Sequence of chain 1.J:
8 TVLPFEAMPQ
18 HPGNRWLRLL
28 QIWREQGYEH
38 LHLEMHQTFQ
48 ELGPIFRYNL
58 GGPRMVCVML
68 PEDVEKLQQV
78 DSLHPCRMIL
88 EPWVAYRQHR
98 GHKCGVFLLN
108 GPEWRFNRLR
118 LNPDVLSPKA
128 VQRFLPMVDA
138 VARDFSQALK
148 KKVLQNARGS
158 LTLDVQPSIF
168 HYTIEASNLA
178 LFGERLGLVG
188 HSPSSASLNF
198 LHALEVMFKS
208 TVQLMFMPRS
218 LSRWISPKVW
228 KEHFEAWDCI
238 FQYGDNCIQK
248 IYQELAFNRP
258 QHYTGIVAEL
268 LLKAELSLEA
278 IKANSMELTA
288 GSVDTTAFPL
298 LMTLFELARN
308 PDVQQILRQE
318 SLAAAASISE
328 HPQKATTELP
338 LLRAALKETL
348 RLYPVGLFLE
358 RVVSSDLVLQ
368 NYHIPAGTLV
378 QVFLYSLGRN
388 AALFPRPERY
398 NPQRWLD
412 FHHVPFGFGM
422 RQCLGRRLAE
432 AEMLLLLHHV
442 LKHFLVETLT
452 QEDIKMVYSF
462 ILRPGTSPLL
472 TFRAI

The protein below binds the small molecule below.
Small molecule (SMILES): N#Cc1ccc([C@H]2CCCc3cncn32)cc1

Binding-site contacts:
Ligand atom C16 contacts residue GLU284 of chain 1.J at 3.8 Å.
Ligand atom C05 contacts residue GLY288 of chain 1.J at 3.8 Å.
Ligand atom C02 contacts residue THR292 of chain 1.J at 3.8 Å.
Ligand atom C14 contacts residue TRP90 of chain 1.J at 3.6 Å (hydrophobic).
Ligand atom C07 contacts residue PHE104 of chain 1.J at 4.1 Å (hydrophobic).
Ligand atom N17 contacts residue ARG94 of chain 1.J at 3.6 Å.
Ligand atom N04 contacts residue THR292 of chain 1.J at 3.5 Å.
Ligand atom C09 contacts residue THR292 of chain 1.J at 4.2 Å.
Ligand atom C16 contacts residue ALA287 of chain 1.J at 4.2 Å (hydrophobic).
Ligand atom N17 contacts residue TRP90 of chain 1.J at 4.0 Å.
Ligand atom C07 contacts residue HEM1 of chain 1.EA at 3.0 Å.
Ligand atom C11 contacts residue GLY288 of chain 1.J at 3.4 Å.
Ligand atom C05 contacts residue THR292 of chain 1.J at 4.0 Å.
Ligand atom C02 contacts residue ILE462 of chain 1.J at 3.7 Å (hydrophobic).
Ligand atom C13 contacts residue TRP90 of chain 1.J at 3.4 Å (hydrophobic).
Ligand atom C02 contacts residue PHE205 of chain 1.J at 3.8 Å (hydrophobic).
Ligand atom C14 contacts residue GLY288 of chain 1.J at 4.1 Å.
Ligand atom C13 contacts residue GLY288 of chain 1.J at 4.0 Å.
Ligand atom C14 contacts residue PHE104 of chain 1.J at 4.1 Å (hydrophobic).
Ligand atom C16 contacts residue TRP234 of chain 1.J at 3.9 Å (hydrophobic).
Ligand atom C11 contacts residue TRP90 of chain 1.J at 4.0 Å (hydrophobic).
Ligand atom C05 contacts residue HEM1 of chain 1.EA at 3.2 Å.
Ligand atom C10 contacts residue GLY288 of chain 1.J at 3.5 Å.
Ligand atom N17 contacts residue GLU284 of chain 1.J at 3.6 Å.
Ligand atom C12 contacts residue ALA287 of chain 1.J at 3.8 Å (hydrophobic).
Ligand atom C12 contacts residue TRP90 of chain 1.J at 3.8 Å (hydrophobic).
Ligand atom C08 contacts residue THR292 of chain 1.J at 3.8 Å.
Ligand atom C11 contacts residue ALA287 of chain 1.J at 3.8 Å (hydrophobic).
Ligand atom C15 contacts residue GLY288 of chain 1.J at 3.9 Å.
Ligand atom C03 contacts residue GLY288 of chain 1.J at 4.0 Å.
Ligand atom C03 contacts residue THR292 of chain 1.J at 3.7 Å.
Ligand atom C12 contacts residue GLY288 of chain 1.J at 3.6 Å.
Ligand atom N17 contacts residue TRP234 of chain 1.J at 3.5 Å.
Ligand atom C01 contacts residue PHE461 of chain 1.J at 3.4 Å (hydrophobic).
Ligand atom C14 contacts residue GLU284 of chain 1.J at 4.1 Å.
Ligand atom C16 contacts residue TRP90 of chain 1.J at 3.5 Å (hydrophobic).
Ligand atom C13 contacts residue GLU284 of chain 1.J at 3.9 Å.
Ligand atom C09 contacts residue ILE462 of chain 1.J at 3.7 Å (hydrophobic).
Ligand atom C01 contacts residue ILE462 of chain 1.J at 3.6 Å (hydrophobic).
Ligand atom N06 contacts residue HEM1 of chain 1.EA at 2.2 Å.